Sequence of chain 1.D:
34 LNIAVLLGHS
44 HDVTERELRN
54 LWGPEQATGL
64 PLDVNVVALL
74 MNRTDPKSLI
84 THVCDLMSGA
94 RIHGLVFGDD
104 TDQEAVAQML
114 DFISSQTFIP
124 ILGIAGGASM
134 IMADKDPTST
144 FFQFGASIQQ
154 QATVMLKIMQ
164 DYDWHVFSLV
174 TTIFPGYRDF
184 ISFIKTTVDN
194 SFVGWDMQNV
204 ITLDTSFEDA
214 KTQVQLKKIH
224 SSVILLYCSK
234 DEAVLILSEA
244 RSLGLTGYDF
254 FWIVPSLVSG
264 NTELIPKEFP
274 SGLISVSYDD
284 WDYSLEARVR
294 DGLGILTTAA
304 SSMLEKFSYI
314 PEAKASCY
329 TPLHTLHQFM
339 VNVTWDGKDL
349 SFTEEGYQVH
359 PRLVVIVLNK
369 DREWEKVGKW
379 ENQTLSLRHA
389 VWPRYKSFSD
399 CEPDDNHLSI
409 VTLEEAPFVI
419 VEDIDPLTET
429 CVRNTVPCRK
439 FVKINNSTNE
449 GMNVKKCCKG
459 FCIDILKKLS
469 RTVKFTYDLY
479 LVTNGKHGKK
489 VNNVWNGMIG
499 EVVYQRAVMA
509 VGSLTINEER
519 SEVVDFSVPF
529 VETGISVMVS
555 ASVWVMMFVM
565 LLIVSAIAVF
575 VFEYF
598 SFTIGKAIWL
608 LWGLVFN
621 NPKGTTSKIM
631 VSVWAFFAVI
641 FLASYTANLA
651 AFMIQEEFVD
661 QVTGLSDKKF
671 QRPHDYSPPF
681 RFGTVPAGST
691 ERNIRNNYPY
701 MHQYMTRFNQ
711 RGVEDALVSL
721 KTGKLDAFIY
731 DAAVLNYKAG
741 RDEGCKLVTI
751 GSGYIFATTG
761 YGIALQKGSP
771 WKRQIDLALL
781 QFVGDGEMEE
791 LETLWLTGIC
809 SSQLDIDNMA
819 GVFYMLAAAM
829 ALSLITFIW

Binding-site contacts:
Ligand atom N2 contacts residue ASN340 of chain 1.D at 3.0 Å (h-bond).
Ligand atom C2 contacts residue ASN340 of chain 1.D at 2.4 Å.
Ligand atom O5 contacts residue ASN340 of chain 1.D at 2.4 Å (h-bond).
Ligand atom C5 contacts residue ASN340 of chain 1.D at 3.7 Å.
Ligand atom C7 contacts residue ASN340 of chain 1.D at 4.1 Å.
Ligand atom C3 contacts residue ASN340 of chain 1.D at 3.8 Å.
Ligand atom C1 contacts residue ASN340 of chain 1.D at 1.4 Å.
Ligand atom C4 contacts residue ASN340 of chain 1.D at 4.2 Å.

The small molecule below binds the protein below.
Small molecule (SMILES): CC(=O)N[C@@H]1[C@@H](O)[C@H](O)[C@@H](CO)O[C@H]1O